The small molecule below binds the protein below.
Small molecule (SMILES): CC(=O)N[C@@H]1[C@@H](O)[C@H](O)[C@@H](CO)O[C@H]1O

Binding-site contacts:
Ligand atom C5 contacts residue ASN365 of chain 1.D at 3.6 Å.
Ligand atom O7 contacts residue ASN365 of chain 1.D at 4.3 Å.
Ligand atom N2 contacts residue ASN365 of chain 1.D at 2.9 Å (h-bond).
Ligand atom C2 contacts residue THR367 of chain 1.D at 4.4 Å.
Ligand atom C1 contacts residue ASN365 of chain 1.D at 1.4 Å.
Ligand atom C3 contacts residue ASN365 of chain 1.D at 3.8 Å.
Ligand atom O5 contacts residue ASN365 of chain 1.D at 2.3 Å (h-bond).
Ligand atom C5 contacts residue THR367 of chain 1.D at 4.3 Å.
Ligand atom O5 contacts residue THR367 of chain 1.D at 4.0 Å.
Ligand atom N2 contacts residue THR367 of chain 1.D at 4.5 Å.
Ligand atom C4 contacts residue ASN365 of chain 1.D at 4.2 Å.
Ligand atom C2 contacts residue ASN365 of chain 1.D at 2.4 Å.
Ligand atom C7 contacts residue ASN365 of chain 1.D at 3.9 Å.
Ligand atom C1 contacts residue THR367 of chain 1.D at 3.4 Å.

Sequence of chain 1.D:
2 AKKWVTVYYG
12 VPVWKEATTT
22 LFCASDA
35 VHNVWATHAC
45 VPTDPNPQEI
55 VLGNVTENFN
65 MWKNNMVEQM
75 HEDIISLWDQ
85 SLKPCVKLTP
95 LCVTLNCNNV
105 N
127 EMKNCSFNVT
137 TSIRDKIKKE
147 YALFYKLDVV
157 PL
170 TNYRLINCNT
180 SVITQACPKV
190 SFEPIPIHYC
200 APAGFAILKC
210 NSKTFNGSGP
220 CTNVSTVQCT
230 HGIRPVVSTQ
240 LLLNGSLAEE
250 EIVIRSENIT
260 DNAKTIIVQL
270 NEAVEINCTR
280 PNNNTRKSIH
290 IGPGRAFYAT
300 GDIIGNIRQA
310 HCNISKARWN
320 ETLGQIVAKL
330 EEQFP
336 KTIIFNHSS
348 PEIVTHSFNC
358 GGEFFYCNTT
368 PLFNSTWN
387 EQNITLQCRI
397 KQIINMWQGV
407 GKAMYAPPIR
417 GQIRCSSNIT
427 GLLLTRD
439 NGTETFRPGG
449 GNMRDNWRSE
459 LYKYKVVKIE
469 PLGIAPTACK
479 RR